Sequence of chain 1.B:
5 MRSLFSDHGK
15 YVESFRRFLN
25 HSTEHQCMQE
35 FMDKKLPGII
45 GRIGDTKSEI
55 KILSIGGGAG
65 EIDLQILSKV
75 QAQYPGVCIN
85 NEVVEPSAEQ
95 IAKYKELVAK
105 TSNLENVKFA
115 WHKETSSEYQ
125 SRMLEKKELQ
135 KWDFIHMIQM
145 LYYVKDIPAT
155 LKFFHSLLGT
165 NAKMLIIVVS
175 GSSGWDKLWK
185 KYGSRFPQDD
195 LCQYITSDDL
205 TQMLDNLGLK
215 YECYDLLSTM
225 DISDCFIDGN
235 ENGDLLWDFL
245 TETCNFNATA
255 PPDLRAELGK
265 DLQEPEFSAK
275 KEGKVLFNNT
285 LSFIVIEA

This protein binds this small molecule.
Small molecule (SMILES): Cc1nc(N)nc(N)c1-c1ccc(Cl)c(Cl)c1

Binding-site contacts:
Ligand atom C10 contacts residue TRP179 of chain 1.B at 4.2 Å (hydrophobic).
Ligand atom N4 contacts residue TYR15 of chain 1.B at 3.3 Å (h-bond).
Ligand atom C5 contacts residue PHE243 of chain 1.B at 4.3 Å (hydrophobic).
Ligand atom CL2 contacts residue TYR198 of chain 1.B at 4.1 Å.
Ligand atom C7 contacts residue TYR146 of chain 1.B at 3.8 Å (hydrophobic).
Ligand atom C12 contacts residue TRP179 of chain 1.B at 3.5 Å (hydrophobic).
Ligand atom N3 contacts residue GLU28 of chain 1.B at 3.0 Å (salt-bridge).
Ligand atom C5 contacts residue TYR146 of chain 1.B at 4.3 Å (hydrophobic).
Ligand atom C10 contacts residue PHE243 of chain 1.B at 4.0 Å (hydrophobic).
Ligand atom C9 contacts residue TRP183 of chain 1.B at 3.8 Å (hydrophobic).
Ligand atom C3 contacts residue PHE243 of chain 1.B at 4.2 Å (hydrophobic).
Ligand atom C2 contacts residue GLU28 of chain 1.B at 4.1 Å.
Ligand atom C4 contacts residue PHE243 of chain 1.B at 4.2 Å (hydrophobic).
Ligand atom C2 contacts residue GLN143 of chain 1.B at 3.8 Å.
Ligand atom CL1 contacts residue TYR198 of chain 1.B at 3.3 Å.
Ligand atom C8 contacts residue TRP183 of chain 1.B at 3.6 Å (hydrophobic).
Ligand atom C10 contacts residue TRP183 of chain 1.B at 4.2 Å (hydrophobic).
Ligand atom C11 contacts residue PHE243 of chain 1.B at 4.2 Å (hydrophobic).
Ligand atom CL2 contacts residue TRP183 of chain 1.B at 4.2 Å.
Ligand atom CL1 contacts residue GLU246 of chain 1.B at 4.1 Å.
Ligand atom CL1 contacts residue TRP183 of chain 1.B at 4.0 Å.
Ligand atom N1 contacts residue GLN143 of chain 1.B at 3.7 Å.
Ligand atom C12 contacts residue VAL173 of chain 1.B at 3.8 Å (hydrophobic).
Ligand atom N4 contacts residue TYR146 of chain 1.B at 4.2 Å.
Ligand atom N2 contacts residue TYR146 of chain 1.B at 4.2 Å.
Ligand atom C7 contacts residue TRP183 of chain 1.B at 4.0 Å (hydrophobic).
Ligand atom C4 contacts residue TYR146 of chain 1.B at 4.1 Å (hydrophobic).
Ligand atom C8 contacts residue TYR146 of chain 1.B at 4.3 Å (hydrophobic).
Ligand atom N3 contacts residue PHE22 of chain 1.B at 4.2 Å.
Ligand atom C3 contacts residue TYR146 of chain 1.B at 4.0 Å (hydrophobic).
Ligand atom C11 contacts residue TRP179 of chain 1.B at 4.0 Å (hydrophobic).
Ligand atom CL2 contacts residue GLN197 of chain 1.B at 3.1 Å.
Ligand atom C3 contacts residue TYR147 of chain 1.B at 3.9 Å (hydrophobic).
Ligand atom CL2 contacts residue TYR146 of chain 1.B at 3.6 Å.
Ligand atom N2 contacts residue PHE243 of chain 1.B at 4.4 Å.
Ligand atom N3 contacts residue GLN143 of chain 1.B at 3.3 Å (h-bond).
Ligand atom C6 contacts residue TRP183 of chain 1.B at 4.3 Å (hydrophobic).
Ligand atom C12 contacts residue TRP183 of chain 1.B at 4.4 Å (hydrophobic).
Ligand atom CL2 contacts residue CYS196 of chain 1.B at 4.1 Å.
Ligand atom N4 contacts residue TYR147 of chain 1.B at 2.6 Å (h-bond).